Binding-site contacts:
Ligand atom OXT contacts residue PLP1 of chain 1.D at 3.3 Å.
Ligand atom C5A contacts residue PLP1 of chain 1.D at 0.6 Å.
Ligand atom O1P contacts residue THR260 of chain 1.A at 2.5 Å (h-bond).
Ligand atom C3 contacts residue GLY199 of chain 1.A at 3.2 Å.
Ligand atom N contacts residue PLP1 of chain 1.D at 1.2 Å.
Ligand atom C6 contacts residue GLU196 of chain 1.A at 3.2 Å.
Ligand atom C5 contacts residue PLP1 of chain 1.D at 0.8 Å.
Ligand atom O contacts residue LYS162 of chain 1.A at 2.9 Å (salt-bridge).
Ligand atom O2P contacts residue PLP1 of chain 1.D at 0.4 Å (h-bond).
Ligand atom N1 contacts residue PLP1 of chain 1.D at 0.7 Å (h-bond).
Ligand atom O3P contacts residue ARG66 of chain 1.A at 2.7 Å (salt-bridge).
Ligand atom C6 contacts residue PLP1 of chain 1.D at 0.6 Å.
Ligand atom C2A contacts residue PLP1 of chain 1.D at 0.9 Å.
Ligand atom N contacts residue LYS162 of chain 1.A at 2.5 Å (salt-bridge).
Ligand atom C6 contacts residue GLU200 of chain 1.A at 3.4 Å.
Ligand atom O3 contacts residue PLP1 of chain 1.D at 1.5 Å (h-bond).
Ligand atom C4 contacts residue PLP1 of chain 1.D at 1.1 Å.
Ligand atom O4P contacts residue PLP1 of chain 1.D at 0.5 Å (h-bond).
Ligand atom O3P contacts residue ILE223 of chain 1.A at 2.7 Å (h-bond).
Ligand atom O3P contacts residue GLY222 of chain 1.A at 3.3 Å.
Ligand atom C2 contacts residue PLP1 of chain 1.D at 0.9 Å.
Ligand atom O contacts residue PLP1 of chain 1.D at 3.1 Å.
Ligand atom C4A contacts residue PLP1 of chain 1.D at 1.4 Å.
Ligand atom C contacts residue LYS162 of chain 1.A at 3.3 Å.
Ligand atom P contacts residue PLP1 of chain 1.D at 0.4 Å.
Ligand atom O3P contacts residue PLP1 of chain 1.D at 0.4 Å (h-bond).
Ligand atom C contacts residue TYR103 of chain 1.A at 3.4 Å (hydrophobic).
Ligand atom N1 contacts residue GLU196 of chain 1.A at 2.6 Å (salt-bridge).
Ligand atom C2A contacts residue SER198 of chain 1.A at 3.0 Å.
Ligand atom O2P contacts residue THR224 of chain 1.A at 2.7 Å (h-bond).
Ligand atom C contacts residue PLP1 of chain 1.D at 2.8 Å.
Ligand atom CB contacts residue PLP1 of chain 1.D at 3.3 Å.
Ligand atom C3 contacts residue PLP1 of chain 1.D at 1.1 Å.
Ligand atom CA contacts residue LYS162 of chain 1.A at 2.7 Å.
Ligand atom O contacts residue TYR103 of chain 1.A at 2.5 Å (h-bond).
Ligand atom OXT contacts residue ALA261 of chain 1.A at 3.1 Å (h-bond).
Ligand atom C4 contacts residue GLY199 of chain 1.A at 3.2 Å.
Ligand atom CA contacts residue PLP1 of chain 1.D at 2.5 Å.
Ligand atom O3 contacts residue GLY199 of chain 1.A at 3.2 Å.
Ligand atom O1P contacts residue PLP1 of chain 1.D at 0.2 Å (h-bond).

This protein binds this small molecule.
Small molecule (SMILES): CCC[C@H](NCc1c(COP(=O)(O)O)cnc(C)c1O)C(=O)O

Sequence of chain 2.A:
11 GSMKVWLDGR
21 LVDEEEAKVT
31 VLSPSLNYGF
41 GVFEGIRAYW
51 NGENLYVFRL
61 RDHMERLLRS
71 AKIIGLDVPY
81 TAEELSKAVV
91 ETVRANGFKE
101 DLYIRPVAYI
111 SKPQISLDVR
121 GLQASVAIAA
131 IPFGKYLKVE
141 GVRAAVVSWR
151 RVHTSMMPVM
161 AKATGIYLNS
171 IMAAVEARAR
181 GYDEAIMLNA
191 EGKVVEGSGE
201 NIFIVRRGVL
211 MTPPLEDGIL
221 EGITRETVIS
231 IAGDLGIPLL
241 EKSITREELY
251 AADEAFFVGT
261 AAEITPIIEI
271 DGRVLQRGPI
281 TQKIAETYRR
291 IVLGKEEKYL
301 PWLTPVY

Sequence of chain 1.A:
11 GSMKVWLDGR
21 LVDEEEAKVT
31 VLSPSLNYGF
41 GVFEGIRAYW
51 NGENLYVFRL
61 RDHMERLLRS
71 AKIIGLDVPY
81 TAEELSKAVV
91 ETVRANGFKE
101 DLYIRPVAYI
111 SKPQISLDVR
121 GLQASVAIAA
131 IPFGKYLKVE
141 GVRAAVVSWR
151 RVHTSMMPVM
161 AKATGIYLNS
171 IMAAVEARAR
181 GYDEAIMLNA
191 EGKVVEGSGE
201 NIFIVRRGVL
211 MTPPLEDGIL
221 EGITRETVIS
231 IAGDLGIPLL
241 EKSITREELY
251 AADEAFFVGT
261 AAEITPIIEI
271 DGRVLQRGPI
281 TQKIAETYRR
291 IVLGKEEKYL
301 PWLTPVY